Binding-site contacts:
Ligand atom C02 contacts residue VAL146 of chain 1.M at 4.1 Å (hydrophobic).
Ligand atom C04 contacts residue PRO271 of chain 1.M at 3.4 Å (hydrophobic).
Ligand atom C05 contacts residue ILE147 of chain 1.M at 4.1 Å (hydrophobic).
Ligand atom O11 contacts residue PRO271 of chain 1.M at 3.4 Å.
Ligand atom O10 contacts residue CYS160 of chain 1.E at 3.7 Å.
Ligand atom C05 contacts residue PRO271 of chain 1.M at 3.3 Å (hydrophobic).
Ligand atom CL12 contacts residue PRO271 of chain 1.M at 3.4 Å.
Ligand atom C06 contacts residue PRO271 of chain 1.M at 3.8 Å (hydrophobic).
Ligand atom C22 contacts residue MET125 of chain 1.M at 3.9 Å (hydrophobic).
Ligand atom O09 contacts residue VAL146 of chain 1.M at 3.5 Å.
Ligand atom C27 contacts residue PHE129 of chain 1.M at 3.7 Å (hydrophobic).
Ligand atom C03 contacts residue GLY143 of chain 1.M at 4.1 Å.
Ligand atom C01 contacts residue VAL146 of chain 1.M at 3.9 Å (hydrophobic).
Ligand atom O26 contacts residue LEU122 of chain 1.M at 3.9 Å.
Ligand atom O09 contacts residue LEU282 of chain 1.M at 3.7 Å.
Ligand atom O26 contacts residue MET125 of chain 1.M at 3.5 Å.
Ligand atom C16 contacts residue ALA278 of chain 1.M at 3.8 Å (hydrophobic).
Ligand atom O09 contacts residue TYR279 of chain 1.M at 3.6 Å.
Ligand atom O11 contacts residue PHE275 of chain 1.M at 4.1 Å.
Ligand atom C06 contacts residue TYR279 of chain 1.M at 4.1 Å (hydrophobic).
Ligand atom C22 contacts residue LEU122 of chain 1.M at 3.9 Å (hydrophobic).
Ligand atom O10 contacts residue HIS161 of chain 1.E at 3.2 Å (h-bond).
Ligand atom C25 contacts residue LEU295 of chain 1.M at 3.8 Å (hydrophobic).
Ligand atom C07 contacts residue VAL146 of chain 1.M at 3.4 Å (hydrophobic).
Ligand atom CL12 contacts residue GLU272 of chain 1.M at 3.0 Å.
Ligand atom O10 contacts residue VAL146 of chain 1.M at 3.2 Å.
Ligand atom C16 contacts residue PHE275 of chain 1.M at 3.5 Å (hydrophobic).
Ligand atom C08 contacts residue ILE269 of chain 1.M at 4.1 Å (hydrophobic).
Ligand atom C27 contacts residue MET125 of chain 1.M at 4.1 Å (hydrophobic).
Ligand atom O26 contacts residue ALA126 of chain 1.M at 2.9 Å (h-bond).
Ligand atom C08 contacts residue GLY143 of chain 1.M at 3.3 Å.
Ligand atom C03 contacts residue PRO271 of chain 1.M at 3.9 Å (hydrophobic).
Ligand atom C01 contacts residue TYR279 of chain 1.M at 3.9 Å (hydrophobic).
Ligand atom C24 contacts residue MET125 of chain 1.M at 3.9 Å (hydrophobic).
Ligand atom C23 contacts residue ALA126 of chain 1.M at 3.7 Å (hydrophobic).
Ligand atom C13 contacts residue TYR279 of chain 1.M at 4.0 Å (hydrophobic).
Ligand atom C27 contacts residue PHE275 of chain 1.M at 3.9 Å (hydrophobic).
Ligand atom O09 contacts residue HIS161 of chain 1.E at 2.8 Å (h-bond).
Ligand atom O11 contacts residue ILE147 of chain 1.M at 3.9 Å.
Ligand atom C23 contacts residue MET125 of chain 1.M at 3.6 Å (hydrophobic).

Sequence of chain 1.E:
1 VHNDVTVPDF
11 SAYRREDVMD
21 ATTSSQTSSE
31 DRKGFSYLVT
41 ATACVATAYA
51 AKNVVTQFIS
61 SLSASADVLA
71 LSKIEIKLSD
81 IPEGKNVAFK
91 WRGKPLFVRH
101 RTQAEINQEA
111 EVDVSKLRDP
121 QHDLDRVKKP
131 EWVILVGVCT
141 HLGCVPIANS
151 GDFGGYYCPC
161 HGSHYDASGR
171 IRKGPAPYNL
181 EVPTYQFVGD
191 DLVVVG

Sequence of chain 1.M:
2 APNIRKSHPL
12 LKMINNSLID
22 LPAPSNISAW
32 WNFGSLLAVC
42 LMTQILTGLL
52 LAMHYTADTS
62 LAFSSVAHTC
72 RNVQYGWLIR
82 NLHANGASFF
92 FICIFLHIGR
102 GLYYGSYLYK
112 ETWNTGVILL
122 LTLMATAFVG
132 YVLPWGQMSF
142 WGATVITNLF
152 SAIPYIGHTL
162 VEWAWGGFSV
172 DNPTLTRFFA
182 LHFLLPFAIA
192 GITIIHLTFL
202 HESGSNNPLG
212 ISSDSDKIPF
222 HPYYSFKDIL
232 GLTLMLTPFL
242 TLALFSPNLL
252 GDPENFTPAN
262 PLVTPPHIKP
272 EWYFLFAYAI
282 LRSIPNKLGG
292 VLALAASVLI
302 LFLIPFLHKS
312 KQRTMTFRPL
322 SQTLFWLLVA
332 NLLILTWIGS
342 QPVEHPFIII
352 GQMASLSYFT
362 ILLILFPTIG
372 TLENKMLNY

A small-molecule ligand and the protein it binds are described below.
Small molecule (SMILES): CC(/C=C/[C@@]1(C)[C@H](C)CCC(=O)[C@@H]1C)=C\Cc1c(O)c(Cl)c(C)c(C=O)c1O